Sequence of chain 1.A:
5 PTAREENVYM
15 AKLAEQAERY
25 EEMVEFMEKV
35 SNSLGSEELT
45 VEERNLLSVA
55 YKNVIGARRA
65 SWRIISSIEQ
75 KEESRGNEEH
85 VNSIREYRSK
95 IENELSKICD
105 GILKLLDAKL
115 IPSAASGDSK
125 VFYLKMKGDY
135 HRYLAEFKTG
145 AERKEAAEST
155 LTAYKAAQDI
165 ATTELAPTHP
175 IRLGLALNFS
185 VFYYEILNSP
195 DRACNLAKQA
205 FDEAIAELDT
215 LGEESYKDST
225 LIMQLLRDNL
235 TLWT

Binding-site contacts:
Ligand atom N contacts residue LEU181 of chain 1.A at 3.7 Å.
Ligand atom N contacts residue GLU189 of chain 1.A at 2.9 Å (salt-bridge).
Ligand atom O2P contacts residue ARG136 of chain 1.A at 3.0 Å (salt-bridge).
Ligand atom NE2 contacts residue LEU236 of chain 1.A at 3.4 Å.
Ligand atom CB contacts residue VAL185 of chain 1.A at 3.6 Å (hydrophobic).
Ligand atom N contacts residue ASN233 of chain 1.A at 3.0 Å (h-bond).
Ligand atom CA contacts residue GLU189 of chain 1.A at 3.8 Å.
Ligand atom CB contacts residue GLU189 of chain 1.A at 3.4 Å.
Ligand atom O3P contacts residue TYR137 of chain 1.A at 2.6 Å (h-bond).
Ligand atom OXT contacts residue CW11 of chain 1.E at 2.7 Å (h-bond).
Ligand atom O1P contacts residue ARG63 of chain 1.A at 2.5 Å (salt-bridge).
Ligand atom CD2 contacts residue ASN233 of chain 1.A at 3.3 Å.
Ligand atom O contacts residue VAL185 of chain 1.A at 3.6 Å.
Ligand atom C contacts residue LEU181 of chain 1.A at 3.6 Å (hydrophobic).
Ligand atom N contacts residue LEU181 of chain 1.A at 3.8 Å.
Ligand atom N contacts residue ASN182 of chain 1.A at 3.1 Å (h-bond).
Ligand atom CB contacts residue ASN182 of chain 1.A at 3.3 Å.
Ligand atom O3P contacts residue ARG136 of chain 1.A at 2.8 Å (salt-bridge).
Ligand atom C contacts residue ASN182 of chain 1.A at 3.7 Å.
Ligand atom CA contacts residue ASN182 of chain 1.A at 3.4 Å.
Ligand atom N contacts residue GLU189 of chain 1.A at 2.9 Å (salt-bridge).
Ligand atom OG contacts residue GLU189 of chain 1.A at 3.3 Å (salt-bridge).
Ligand atom O2P contacts residue ARG63 of chain 1.A at 3.4 Å (salt-bridge).
Ligand atom P contacts residue ARG63 of chain 1.A at 3.3 Å.
Ligand atom O contacts residue LYS129 of chain 1.A at 2.9 Å (salt-bridge).
Ligand atom O1P contacts residue LYS56 of chain 1.A at 3.3 Å (salt-bridge).
Ligand atom O contacts residue ASN182 of chain 1.A at 3.2 Å (h-bond).
Ligand atom P contacts residue TYR137 of chain 1.A at 3.7 Å.
Ligand atom OG contacts residue TRP237 of chain 1.A at 3.2 Å (h-bond).
Ligand atom C contacts residue CW11 of chain 1.E at 3.3 Å.
Ligand atom N contacts residue ARG67 of chain 1.A at 3.0 Å (salt-bridge).
Ligand atom O contacts residue ASN233 of chain 1.A at 2.9 Å (h-bond).
Ligand atom P contacts residue ARG136 of chain 1.A at 3.7 Å.
Ligand atom CG2 contacts residue ARG136 of chain 1.A at 3.7 Å.
Ligand atom CB contacts residue ASN233 of chain 1.A at 3.7 Å.
Ligand atom CG2 contacts residue ASN182 of chain 1.A at 3.8 Å.
Ligand atom C contacts residue LEU181 of chain 1.A at 3.6 Å (hydrophobic).
Ligand atom O contacts residue CW11 of chain 1.E at 3.3 Å (h-bond).
Ligand atom O contacts residue LEU181 of chain 1.A at 2.9 Å.
Ligand atom CA contacts residue LEU181 of chain 1.A at 3.1 Å (hydrophobic).

This small molecule binds to this protein.
Small molecule (SMILES): CC(C)[C@H](NC(=O)[C@@H](NC(=O)[C@H](Cc1ccc(O)cc1)NC(=O)[C@H](CO)NC(=O)[C@@H](N)CCC(N)=O)[C@@H](C)OP(=O)(O)O)C(=O)O